Sequence of chain 1.B:
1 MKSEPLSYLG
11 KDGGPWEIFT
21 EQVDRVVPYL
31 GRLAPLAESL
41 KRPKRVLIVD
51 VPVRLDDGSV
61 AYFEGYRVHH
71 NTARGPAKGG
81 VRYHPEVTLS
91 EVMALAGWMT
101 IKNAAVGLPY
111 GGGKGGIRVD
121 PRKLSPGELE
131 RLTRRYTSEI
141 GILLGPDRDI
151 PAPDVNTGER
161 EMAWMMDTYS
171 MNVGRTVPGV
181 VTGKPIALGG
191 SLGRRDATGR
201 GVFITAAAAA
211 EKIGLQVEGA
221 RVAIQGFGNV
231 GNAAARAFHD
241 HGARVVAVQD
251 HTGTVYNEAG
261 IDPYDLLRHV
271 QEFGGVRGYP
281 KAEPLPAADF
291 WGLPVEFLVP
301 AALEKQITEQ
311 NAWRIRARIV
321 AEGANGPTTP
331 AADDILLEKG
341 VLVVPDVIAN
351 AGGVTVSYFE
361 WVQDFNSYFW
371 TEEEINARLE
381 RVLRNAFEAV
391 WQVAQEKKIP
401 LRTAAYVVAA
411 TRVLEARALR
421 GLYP

Binding-site contacts:
Ligand atom O contacts residue ARG134 of chain 1.E at 2.6 Å (salt-bridge).
Ligand atom CD1 contacts residue THR412 of chain 1.F at 3.9 Å.
Ligand atom C contacts residue VAL417 of chain 1.F at 4.5 Å (hydrophobic).
Ligand atom C contacts residue TYR38 of chain 1.F at 3.2 Å (hydrophobic).
Ligand atom C contacts residue TYR418 of chain 1.F at 3.2 Å (hydrophobic).
Ligand atom CB contacts residue ASP167 of chain 1.B at 4.1 Å.
Ligand atom OXT contacts residue TYR418 of chain 1.F at 2.7 Å (h-bond).
Ligand atom O contacts residue TYR418 of chain 1.F at 3.8 Å.
Ligand atom CD2 contacts residue ILE71 of chain 1.F at 4.1 Å (hydrophobic).
Ligand atom CD1 contacts residue ALA72 of chain 1.F at 3.9 Å (hydrophobic).
Ligand atom CD1 contacts residue TYR38 of chain 1.F at 4.5 Å (hydrophobic).
Ligand atom CD1 contacts residue ARG415 of chain 1.F at 4.4 Å.
Ligand atom CA contacts residue MET171 of chain 1.B at 4.0 Å (hydrophobic).
Ligand atom CA contacts residue TYR418 of chain 1.F at 3.5 Å (hydrophobic).
Ligand atom N contacts residue TYR418 of chain 1.F at 3.0 Å (h-bond).
Ligand atom C contacts residue MET171 of chain 1.B at 4.0 Å (hydrophobic).
Ligand atom CA contacts residue TYR38 of chain 1.F at 4.2 Å (hydrophobic).
Ligand atom O contacts residue TYR38 of chain 1.F at 3.3 Å.
Ligand atom C contacts residue GLY416 of chain 1.F at 4.1 Å.
Ligand atom N contacts residue ASP167 of chain 1.B at 2.5 Å (salt-bridge).
Ligand atom CB contacts residue TYR38 of chain 1.F at 4.0 Å (hydrophobic).
Ligand atom CD2 contacts residue ALA72 of chain 1.F at 4.1 Å (hydrophobic).
Ligand atom OXT contacts residue GLY416 of chain 1.F at 3.6 Å.
Ligand atom CG contacts residue ASP167 of chain 1.B at 4.2 Å.
Ligand atom N contacts residue MET171 of chain 1.B at 3.8 Å.
Ligand atom OXT contacts residue TYR38 of chain 1.F at 2.7 Å (h-bond).
Ligand atom O contacts residue MET171 of chain 1.B at 3.8 Å.
Ligand atom CA contacts residue GLY416 of chain 1.F at 3.6 Å.
Ligand atom CB contacts residue GLY416 of chain 1.F at 3.3 Å.
Ligand atom N contacts residue GLY416 of chain 1.F at 3.1 Å (h-bond).
Ligand atom OXT contacts residue ARG134 of chain 1.E at 3.0 Å (salt-bridge).
Ligand atom CG contacts residue ARG415 of chain 1.F at 3.7 Å.
Ligand atom CD2 contacts residue ARG415 of chain 1.F at 3.7 Å.
Ligand atom CG contacts residue GLY416 of chain 1.F at 4.3 Å.
Ligand atom OXT contacts residue VAL417 of chain 1.F at 3.4 Å.
Ligand atom CA contacts residue ASP167 of chain 1.B at 3.6 Å.
Ligand atom C contacts residue ARG134 of chain 1.E at 3.5 Å.

Sequence of chain 1.E:
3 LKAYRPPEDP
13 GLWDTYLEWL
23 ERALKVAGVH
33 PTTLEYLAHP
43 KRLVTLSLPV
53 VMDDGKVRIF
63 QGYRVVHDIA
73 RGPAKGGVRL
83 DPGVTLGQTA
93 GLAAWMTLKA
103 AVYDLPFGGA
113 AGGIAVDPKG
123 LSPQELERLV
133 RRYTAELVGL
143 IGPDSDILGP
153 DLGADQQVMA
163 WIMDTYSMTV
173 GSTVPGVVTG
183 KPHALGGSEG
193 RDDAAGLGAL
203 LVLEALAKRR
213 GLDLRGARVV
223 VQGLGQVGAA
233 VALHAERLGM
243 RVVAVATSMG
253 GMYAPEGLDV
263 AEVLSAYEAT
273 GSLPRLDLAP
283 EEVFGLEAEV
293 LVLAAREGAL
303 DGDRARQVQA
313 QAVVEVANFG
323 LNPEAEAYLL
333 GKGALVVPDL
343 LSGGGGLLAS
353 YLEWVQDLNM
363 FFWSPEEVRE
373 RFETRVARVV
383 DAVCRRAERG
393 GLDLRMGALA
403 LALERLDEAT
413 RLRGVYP

Sequence of chain 1.F:
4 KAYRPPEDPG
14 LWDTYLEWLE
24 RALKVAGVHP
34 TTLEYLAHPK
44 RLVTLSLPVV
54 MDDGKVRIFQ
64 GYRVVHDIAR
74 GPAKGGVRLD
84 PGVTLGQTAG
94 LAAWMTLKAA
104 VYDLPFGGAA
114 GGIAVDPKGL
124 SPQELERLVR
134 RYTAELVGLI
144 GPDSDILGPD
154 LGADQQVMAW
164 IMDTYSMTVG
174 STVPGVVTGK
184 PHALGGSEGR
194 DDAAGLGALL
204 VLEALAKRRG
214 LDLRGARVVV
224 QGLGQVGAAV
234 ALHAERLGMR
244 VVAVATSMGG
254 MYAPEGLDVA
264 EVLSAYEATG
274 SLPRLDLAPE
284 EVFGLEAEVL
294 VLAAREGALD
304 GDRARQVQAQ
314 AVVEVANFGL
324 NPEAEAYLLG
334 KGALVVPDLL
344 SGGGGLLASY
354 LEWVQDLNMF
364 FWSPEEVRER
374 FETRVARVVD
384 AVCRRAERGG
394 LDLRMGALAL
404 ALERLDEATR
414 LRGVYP

This protein binds this small molecule.
Small molecule (SMILES): CC(C)C[C@H](N)C(=O)O